Sequence of chain 42.C:
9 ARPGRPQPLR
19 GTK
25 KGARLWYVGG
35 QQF

Sequence of chain 42.A:
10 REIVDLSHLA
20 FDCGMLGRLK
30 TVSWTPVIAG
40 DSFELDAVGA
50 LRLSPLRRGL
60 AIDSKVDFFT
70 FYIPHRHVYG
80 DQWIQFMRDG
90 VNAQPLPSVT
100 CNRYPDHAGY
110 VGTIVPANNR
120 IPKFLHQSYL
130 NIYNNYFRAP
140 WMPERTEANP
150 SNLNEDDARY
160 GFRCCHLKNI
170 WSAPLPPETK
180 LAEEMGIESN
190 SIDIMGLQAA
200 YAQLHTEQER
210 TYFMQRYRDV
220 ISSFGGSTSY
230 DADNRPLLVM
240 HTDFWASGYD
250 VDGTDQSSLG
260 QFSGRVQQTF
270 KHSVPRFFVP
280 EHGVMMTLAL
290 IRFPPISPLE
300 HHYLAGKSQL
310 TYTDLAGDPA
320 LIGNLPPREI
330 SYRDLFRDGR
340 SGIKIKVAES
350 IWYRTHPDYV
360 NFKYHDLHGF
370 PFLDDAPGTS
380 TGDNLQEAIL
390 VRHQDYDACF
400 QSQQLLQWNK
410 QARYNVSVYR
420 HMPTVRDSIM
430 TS

A protein and the small-molecule ligand that binds it are described below.
Small molecule (SMILES): Nc1ncnc2c1N1CN2[C@H]2C[C@]3(OP3(O)(O)OC[C@H]3OCC[C@@H]3O[P](=O)(O)OC[C@H]3O[C@@H]1C[C@@H]3O)[C@@H](CO[P](=O)(O)O[C@H]1CCO[C@@H]1COP(=O)=O)O2

Sequence of chain 43.A:
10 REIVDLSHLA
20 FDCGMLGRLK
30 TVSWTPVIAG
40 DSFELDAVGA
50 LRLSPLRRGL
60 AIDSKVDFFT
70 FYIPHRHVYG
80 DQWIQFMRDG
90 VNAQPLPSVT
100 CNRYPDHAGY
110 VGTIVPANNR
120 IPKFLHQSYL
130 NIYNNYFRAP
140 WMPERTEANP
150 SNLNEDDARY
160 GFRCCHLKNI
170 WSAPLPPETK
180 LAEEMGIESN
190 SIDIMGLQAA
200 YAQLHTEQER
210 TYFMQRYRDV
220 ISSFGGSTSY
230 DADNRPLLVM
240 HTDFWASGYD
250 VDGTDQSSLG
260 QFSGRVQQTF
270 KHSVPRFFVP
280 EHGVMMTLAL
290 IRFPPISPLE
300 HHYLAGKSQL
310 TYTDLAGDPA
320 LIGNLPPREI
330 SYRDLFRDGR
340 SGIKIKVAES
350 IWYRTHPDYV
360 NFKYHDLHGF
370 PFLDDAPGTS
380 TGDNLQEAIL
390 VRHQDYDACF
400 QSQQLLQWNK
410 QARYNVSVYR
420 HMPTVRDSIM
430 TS

Binding-site contacts:
Ligand atom O5' contacts residue ARG425 of chain 43.A at 2.8 Å.
Ligand atom C5' contacts residue TYR31 of chain 42.C at 2.9 Å (hydrophobic).
Ligand atom O5' contacts residue ARG28 of chain 42.C at 3.4 Å.
Ligand atom C5' contacts residue DC1 of chain 42.H at 2.3 Å.
Ligand atom O3' contacts residue ARG425 of chain 43.A at 3.8 Å.
Ligand atom P contacts residue DC1 of chain 42.H at 2.5 Å.
Ligand atom C4' contacts residue DC1 of chain 42.H at 2.8 Å.
Ligand atom C2' contacts residue DC1 of chain 42.E at 2.2 Å.
Ligand atom O3' contacts residue THR423 of chain 43.A at 3.8 Å.
Ligand atom N3 contacts residue PHE212 of chain 42.A at 2.9 Å.
Ligand atom C2 contacts residue PHE212 of chain 42.A at 3.8 Å (hydrophobic).
Ligand atom C1' contacts residue PHE212 of chain 42.A at 3.5 Å (hydrophobic).
Ligand atom OP2 contacts residue THR423 of chain 43.A at 2.9 Å.
Ligand atom C1' contacts residue DC1 of chain 42.E at 3.6 Å.
Ligand atom OP1 contacts residue GLY34 of chain 42.C at 3.8 Å.
Ligand atom N1 contacts residue ARG425 of chain 43.A at 3.6 Å (salt-bridge).
Ligand atom C2 contacts residue ARG425 of chain 43.A at 3.1 Å.
Ligand atom C3' contacts residue DC1 of chain 42.E at 2.9 Å.
Ligand atom OP1 contacts residue ARG28 of chain 42.C at 3.2 Å (salt-bridge).
Ligand atom C4 contacts residue ARG425 of chain 43.A at 3.6 Å.
Ligand atom C2 contacts residue GLU208 of chain 42.A at 1.6 Å.
Ligand atom C1' contacts residue ALA27 of chain 42.C at 3.8 Å (hydrophobic).
Ligand atom C6 contacts residue GLU208 of chain 42.A at 2.6 Å.
Ligand atom OP2 contacts residue ARG425 of chain 43.A at 3.8 Å.
Ligand atom O5' contacts residue TYR31 of chain 42.C at 3.4 Å (h-bond).
Ligand atom OP2 contacts residue ASP426 of chain 43.A at 2.8 Å (salt-bridge).
Ligand atom O4' contacts residue PHE212 of chain 42.A at 3.4 Å.
Ligand atom P contacts residue ARG425 of chain 43.A at 3.5 Å.
Ligand atom O5' contacts residue DC1 of chain 42.H at 2.6 Å.
Ligand atom N1 contacts residue GLU208 of chain 42.A at 1.5 Å (salt-bridge).
Ligand atom C5 contacts residue GLU208 of chain 42.A at 3.4 Å.
Ligand atom C5' contacts residue ARG28 of chain 42.C at 3.1 Å.
Ligand atom N6 contacts residue GLU208 of chain 42.A at 3.4 Å (salt-bridge).
Ligand atom O4' contacts residue ARG425 of chain 43.A at 3.7 Å.
Ligand atom OP2 contacts residue DC1 of chain 42.H at 2.0 Å.
Ligand atom O3' contacts residue DC1 of chain 42.E at 3.3 Å.
Ligand atom N3 contacts residue ARG425 of chain 43.A at 3.1 Å (salt-bridge).
Ligand atom N3 contacts residue GLU208 of chain 42.A at 2.7 Å (salt-bridge).
Ligand atom C4 contacts residue GLU208 of chain 42.A at 3.4 Å.
Ligand atom O3' contacts residue ARG28 of chain 42.C at 3.5 Å (salt-bridge).